Binding-site contacts:
Ligand atom C3 contacts residue HIS1101 of chain 1.H at 4.3 Å.
Ligand atom C2 contacts residue ASN1098 of chain 1.H at 2.5 Å.
Ligand atom C3 contacts residue THR1100 of chain 1.H at 4.4 Å.
Ligand atom C4 contacts residue ASN1098 of chain 1.H at 4.2 Å.
Ligand atom C7 contacts residue THR1100 of chain 1.H at 4.3 Å.
Ligand atom C5 contacts residue PHE1103 of chain 1.H at 4.5 Å (hydrophobic).
Ligand atom O7 contacts residue ASN1098 of chain 1.H at 3.6 Å (h-bond).
Ligand atom C1 contacts residue ASN1098 of chain 1.H at 1.4 Å.
Ligand atom C8 contacts residue ASN1098 of chain 1.H at 3.4 Å.
Ligand atom O6 contacts residue PHE1103 of chain 1.H at 3.8 Å.
Ligand atom C1 contacts residue THR1100 of chain 1.H at 4.5 Å.
Ligand atom C8 contacts residue THR1100 of chain 1.H at 4.0 Å.
Ligand atom N2 contacts residue THR1100 of chain 1.H at 3.5 Å (h-bond).
Ligand atom C6 contacts residue PHE1103 of chain 1.H at 4.3 Å (hydrophobic).
Ligand atom O5 contacts residue PHE1103 of chain 1.H at 4.2 Å.
Ligand atom O4 contacts residue HIS1101 of chain 1.H at 4.4 Å.
Ligand atom C7 contacts residue ASN1098 of chain 1.H at 3.5 Å.
Ligand atom C5 contacts residue ASN1098 of chain 1.H at 3.6 Å.
Ligand atom O5 contacts residue ASN1098 of chain 1.H at 2.3 Å (h-bond).
Ligand atom C3 contacts residue ASN1098 of chain 1.H at 3.8 Å.
Ligand atom C5 contacts residue HIS1101 of chain 1.H at 4.3 Å.
Ligand atom N2 contacts residue ASN1098 of chain 1.H at 2.9 Å (h-bond).
Ligand atom C8 contacts residue HIS1101 of chain 1.H at 4.1 Å.
Ligand atom C2 contacts residue THR1100 of chain 1.H at 4.3 Å.
Ligand atom C1 contacts residue HIS1101 of chain 1.H at 4.3 Å.

Sequence of chain 1.H:
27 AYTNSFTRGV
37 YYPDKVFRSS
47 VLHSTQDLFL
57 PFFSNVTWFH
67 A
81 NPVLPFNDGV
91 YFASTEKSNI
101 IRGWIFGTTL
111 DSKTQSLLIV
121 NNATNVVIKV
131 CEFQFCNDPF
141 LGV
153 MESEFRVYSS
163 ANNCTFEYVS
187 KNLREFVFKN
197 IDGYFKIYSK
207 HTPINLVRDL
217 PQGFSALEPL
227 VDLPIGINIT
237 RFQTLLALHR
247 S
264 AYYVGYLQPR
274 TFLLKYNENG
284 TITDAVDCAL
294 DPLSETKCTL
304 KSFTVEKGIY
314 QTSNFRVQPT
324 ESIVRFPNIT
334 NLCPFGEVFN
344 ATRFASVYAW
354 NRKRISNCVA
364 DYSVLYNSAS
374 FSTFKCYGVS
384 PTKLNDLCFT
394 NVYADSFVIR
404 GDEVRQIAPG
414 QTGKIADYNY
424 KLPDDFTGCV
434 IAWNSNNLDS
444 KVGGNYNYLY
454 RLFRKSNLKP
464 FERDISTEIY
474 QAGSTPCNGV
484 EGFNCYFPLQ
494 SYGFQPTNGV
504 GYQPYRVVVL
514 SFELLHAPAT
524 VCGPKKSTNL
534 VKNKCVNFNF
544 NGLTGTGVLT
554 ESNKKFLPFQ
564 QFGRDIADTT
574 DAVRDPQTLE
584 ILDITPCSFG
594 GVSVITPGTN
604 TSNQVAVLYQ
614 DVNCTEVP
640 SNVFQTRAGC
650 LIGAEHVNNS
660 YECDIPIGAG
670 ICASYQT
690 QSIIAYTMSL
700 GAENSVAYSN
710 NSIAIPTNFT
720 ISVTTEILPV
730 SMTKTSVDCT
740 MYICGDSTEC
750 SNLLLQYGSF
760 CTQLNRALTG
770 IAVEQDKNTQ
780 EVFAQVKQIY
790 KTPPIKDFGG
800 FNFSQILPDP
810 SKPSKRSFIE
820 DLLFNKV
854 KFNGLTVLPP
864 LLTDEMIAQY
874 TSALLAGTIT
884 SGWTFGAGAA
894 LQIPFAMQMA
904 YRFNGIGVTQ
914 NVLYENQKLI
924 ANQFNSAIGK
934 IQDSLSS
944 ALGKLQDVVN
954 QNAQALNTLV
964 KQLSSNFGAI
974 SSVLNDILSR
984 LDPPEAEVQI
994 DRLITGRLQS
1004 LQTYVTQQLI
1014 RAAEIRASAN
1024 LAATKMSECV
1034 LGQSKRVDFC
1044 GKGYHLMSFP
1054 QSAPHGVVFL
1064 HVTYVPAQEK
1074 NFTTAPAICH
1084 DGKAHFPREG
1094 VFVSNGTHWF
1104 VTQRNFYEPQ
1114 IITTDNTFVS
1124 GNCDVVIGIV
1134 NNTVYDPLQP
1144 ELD

A protein and the small-molecule ligand that binds it are described below.
Small molecule (SMILES): CC(=O)N[C@H]1[C@H](O[C@H]2[C@H](O)[C@@H](NC(C)=O)CO[C@@H]2CO)O[C@H](CO)[C@@H](O)[C@@H]1O